This protein binds this small molecule.
Small molecule (SMILES): CN(Cc1cnc2nc(N)nc(N)c2n1)c1ccc(C(=O)N[C@@H](CCC(=O)O)C(=O)O)cc1

Sequence of chain 1.A:
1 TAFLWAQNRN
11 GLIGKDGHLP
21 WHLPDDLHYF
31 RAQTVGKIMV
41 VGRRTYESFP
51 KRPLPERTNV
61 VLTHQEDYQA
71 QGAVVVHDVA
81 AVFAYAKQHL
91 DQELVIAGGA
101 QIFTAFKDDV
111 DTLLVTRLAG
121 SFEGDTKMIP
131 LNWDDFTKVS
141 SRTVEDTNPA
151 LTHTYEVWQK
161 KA

Binding-site contacts:
Ligand atom C4 contacts residue PHE30 of chain 1.A at 3.4 Å (hydrophobic).
Ligand atom N5 contacts residue NDP1 of chain 1.B at 3.5 Å.
Ligand atom C4 contacts residue LEU4 of chain 1.A at 3.4 Å (hydrophobic).
Ligand atom N8 contacts residue LEU27 of chain 1.A at 3.7 Å.
Ligand atom O1 contacts residue PHE30 of chain 1.A at 3.3 Å.
Ligand atom NA2 contacts residue THR116 of chain 1.A at 3.4 Å (h-bond).
Ligand atom OE2 contacts residue HIS28 of chain 1.A at 2.7 Å (h-bond).
Ligand atom N3 contacts residue NDP1 of chain 1.B at 3.7 Å.
Ligand atom N5 contacts residue PHE30 of chain 1.A at 3.7 Å.
Ligand atom N3 contacts residue LEU4 of chain 1.A at 3.5 Å (h-bond).
Ligand atom C8A contacts residue ASP26 of chain 1.A at 3.5 Å.
Ligand atom C16 contacts residue PHE30 of chain 1.A at 3.5 Å (hydrophobic).
Ligand atom C7 contacts residue LEU19 of chain 1.A at 3.6 Å (hydrophobic).
Ligand atom C2 contacts residue TRP5 of chain 1.A at 3.7 Å (hydrophobic).
Ligand atom C12 contacts residue PRO50 of chain 1.A at 3.5 Å (hydrophobic).
Ligand atom NA2 contacts residue TRP5 of chain 1.A at 3.6 Å.
Ligand atom NA2 contacts residue ASP26 of chain 1.A at 2.9 Å (salt-bridge).
Ligand atom N3 contacts residue TRP5 of chain 1.A at 3.3 Å.
Ligand atom C4A contacts residue NDP1 of chain 1.B at 3.4 Å.
Ligand atom CT contacts residue ARG57 of chain 1.A at 3.5 Å.
Ligand atom NA4 contacts residue ALA97 of chain 1.A at 2.9 Å (h-bond).
Ligand atom CM contacts residue SER48 of chain 1.A at 3.5 Å.
Ligand atom O2 contacts residue ARG31 of chain 1.A at 3.7 Å.
Ligand atom O contacts residue PRO50 of chain 1.A at 3.3 Å.
Ligand atom C2 contacts residue ASP26 of chain 1.A at 3.6 Å.
Ligand atom O1 contacts residue ARG31 of chain 1.A at 3.4 Å.
Ligand atom CD contacts residue HIS28 of chain 1.A at 3.2 Å.
Ligand atom N3 contacts residue PHE30 of chain 1.A at 3.7 Å.
Ligand atom C4 contacts residue NDP1 of chain 1.B at 3.4 Å.
Ligand atom C4A contacts residue PHE30 of chain 1.A at 3.5 Å (hydrophobic).
Ligand atom O2 contacts residue ARG57 of chain 1.A at 3.0 Å (salt-bridge).
Ligand atom N1 contacts residue ASP26 of chain 1.A at 2.6 Å (salt-bridge).
Ligand atom NA4 contacts residue PHE30 of chain 1.A at 3.6 Å.
Ligand atom O1 contacts residue ARG57 of chain 1.A at 2.7 Å (salt-bridge).
Ligand atom NA4 contacts residue NDP1 of chain 1.B at 3.6 Å.
Ligand atom N8 contacts residue ASP26 of chain 1.A at 3.5 Å (salt-bridge).
Ligand atom C14 contacts residue PHE49 of chain 1.A at 3.7 Å (hydrophobic).
Ligand atom OE1 contacts residue HIS28 of chain 1.A at 3.5 Å.
Ligand atom NA4 contacts residue LEU4 of chain 1.A at 2.7 Å (h-bond).
Ligand atom C15 contacts residue PHE49 of chain 1.A at 3.6 Å (hydrophobic).